Sequence of chain 1.A:
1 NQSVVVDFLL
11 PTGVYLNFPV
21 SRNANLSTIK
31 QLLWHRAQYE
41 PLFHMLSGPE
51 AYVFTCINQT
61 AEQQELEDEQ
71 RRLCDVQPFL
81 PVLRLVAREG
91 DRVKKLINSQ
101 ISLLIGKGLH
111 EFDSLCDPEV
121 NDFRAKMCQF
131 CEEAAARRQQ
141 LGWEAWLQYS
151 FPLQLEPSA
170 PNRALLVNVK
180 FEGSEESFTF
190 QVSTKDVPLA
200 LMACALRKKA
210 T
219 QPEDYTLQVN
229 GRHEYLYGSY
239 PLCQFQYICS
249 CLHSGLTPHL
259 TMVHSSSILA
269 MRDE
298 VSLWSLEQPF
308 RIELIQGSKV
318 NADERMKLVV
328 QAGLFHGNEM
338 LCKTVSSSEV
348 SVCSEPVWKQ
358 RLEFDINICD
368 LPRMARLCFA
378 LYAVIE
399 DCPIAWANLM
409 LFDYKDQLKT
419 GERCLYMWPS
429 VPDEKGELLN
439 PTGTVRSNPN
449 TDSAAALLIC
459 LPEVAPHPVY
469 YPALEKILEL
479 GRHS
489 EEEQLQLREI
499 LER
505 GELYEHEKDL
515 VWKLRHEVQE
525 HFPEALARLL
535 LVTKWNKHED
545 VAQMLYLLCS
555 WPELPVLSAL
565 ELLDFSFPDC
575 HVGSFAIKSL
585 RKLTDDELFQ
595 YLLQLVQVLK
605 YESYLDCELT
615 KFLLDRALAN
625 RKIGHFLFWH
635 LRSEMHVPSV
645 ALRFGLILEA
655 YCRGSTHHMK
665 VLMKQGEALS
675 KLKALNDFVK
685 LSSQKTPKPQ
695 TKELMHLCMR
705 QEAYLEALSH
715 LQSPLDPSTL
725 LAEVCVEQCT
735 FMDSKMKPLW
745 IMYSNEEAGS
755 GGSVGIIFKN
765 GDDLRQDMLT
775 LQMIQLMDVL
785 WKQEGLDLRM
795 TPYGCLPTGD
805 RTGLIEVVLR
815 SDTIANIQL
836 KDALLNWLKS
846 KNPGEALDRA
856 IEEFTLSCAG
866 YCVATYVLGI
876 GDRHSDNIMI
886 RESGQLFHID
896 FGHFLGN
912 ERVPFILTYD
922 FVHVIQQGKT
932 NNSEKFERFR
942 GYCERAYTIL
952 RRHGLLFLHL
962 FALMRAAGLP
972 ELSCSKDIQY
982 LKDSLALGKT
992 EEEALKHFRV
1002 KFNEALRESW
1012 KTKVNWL

The protein below binds the small molecule below.
Small molecule (SMILES): O=C(C1CC1)N1CCC[C@]12C(=O)Nc1ccc(-c3ccc4nccnc4c3)cc12

Binding-site contacts:
Ligand atom C6 contacts residue THR817 of chain 1.A at 4.0 Å.
Ligand atom C20 contacts residue MET884 of chain 1.A at 3.6 Å (hydrophobic).
Ligand atom C8 contacts residue MET884 of chain 1.A at 3.9 Å (hydrophobic).
Ligand atom C20 contacts residue TRP744 of chain 1.A at 4.0 Å (hydrophobic).
Ligand atom C11 contacts residue ASP816 of chain 1.A at 3.4 Å.
Ligand atom C29 contacts residue MET884 of chain 1.A at 3.6 Å (hydrophobic).
Ligand atom C29 contacts residue SER815 of chain 1.A at 3.9 Å.
Ligand atom N26 contacts residue VAL811 of chain 1.A at 3.7 Å.
Ligand atom C27 contacts residue VAL812 of chain 1.A at 3.8 Å (hydrophobic).
Ligand atom C4 contacts residue THR817 of chain 1.A at 4.1 Å.
Ligand atom C21 contacts residue ILE894 of chain 1.A at 4.1 Å (hydrophobic).
Ligand atom C25 contacts residue TYR797 of chain 1.A at 3.8 Å (hydrophobic).
Ligand atom N23 contacts residue ILE894 of chain 1.A at 3.7 Å.
Ligand atom C19 contacts residue THR734 of chain 1.A at 3.8 Å.
Ligand atom N3 contacts residue ASN820 of chain 1.A at 3.7 Å.
Ligand atom C22 contacts residue ILE761 of chain 1.A at 4.0 Å (hydrophobic).
Ligand atom C8 contacts residue TRP744 of chain 1.A at 3.9 Å (hydrophobic).
Ligand atom C25 contacts residue ILE809 of chain 1.A at 3.8 Å (hydrophobic).
Ligand atom C7 contacts residue MET884 of chain 1.A at 3.6 Å (hydrophobic).
Ligand atom C19 contacts residue MET736 of chain 1.A at 4.1 Å (hydrophobic).
Ligand atom C24 contacts residue ILE809 of chain 1.A at 3.4 Å (hydrophobic).
Ligand atom N26 contacts residue VAL812 of chain 1.A at 3.0 Å (h-bond).
Ligand atom N23 contacts residue ILE761 of chain 1.A at 4.0 Å.
Ligand atom C19 contacts residue TRP744 of chain 1.A at 3.4 Å (hydrophobic).
Ligand atom C2 contacts residue ASN820 of chain 1.A at 3.5 Å.
Ligand atom C6 contacts residue MET884 of chain 1.A at 4.0 Å (hydrophobic).
Ligand atom C18 contacts residue THR734 of chain 1.A at 3.9 Å.
Ligand atom C25 contacts residue GLU810 of chain 1.A at 3.1 Å.
Ligand atom C21 contacts residue MET884 of chain 1.A at 3.8 Å (hydrophobic).
Ligand atom C24 contacts residue TYR797 of chain 1.A at 3.7 Å (hydrophobic).
Ligand atom C18 contacts residue PHE735 of chain 1.A at 3.6 Å (hydrophobic).
Ligand atom C28 contacts residue SER815 of chain 1.A at 3.8 Å.
Ligand atom C28 contacts residue VAL812 of chain 1.A at 3.4 Å (hydrophobic).
Ligand atom C25 contacts residue VAL812 of chain 1.A at 4.0 Å (hydrophobic).
Ligand atom C29 contacts residue VAL812 of chain 1.A at 4.1 Å (hydrophobic).
Ligand atom N26 contacts residue GLU810 of chain 1.A at 3.4 Å (salt-bridge).
Ligand atom O1 contacts residue ASN820 of chain 1.A at 3.3 Å (h-bond).
Ligand atom C5 contacts residue THR817 of chain 1.A at 3.6 Å.
Ligand atom C29 contacts residue TRP744 of chain 1.A at 3.8 Å (hydrophobic).
Ligand atom C24 contacts residue ILE894 of chain 1.A at 4.0 Å (hydrophobic).